Binding-site contacts:
Ligand atom C5 contacts residue ASN652 of chain 1.A at 3.6 Å.
Ligand atom C2 contacts residue ASN652 of chain 1.A at 2.6 Å.
Ligand atom C8 contacts residue ASN652 of chain 1.A at 4.5 Å.
Ligand atom N2 contacts residue ASN652 of chain 1.A at 3.0 Å (h-bond).
Ligand atom C7 contacts residue ASN652 of chain 1.A at 4.0 Å.
Ligand atom O7 contacts residue VAL651 of chain 1.A at 4.4 Å.
Ligand atom C4 contacts residue ASN652 of chain 1.A at 4.2 Å.
Ligand atom C3 contacts residue ASN652 of chain 1.A at 3.9 Å.
Ligand atom O7 contacts residue ASN652 of chain 1.A at 4.0 Å.
Ligand atom O5 contacts residue ASN652 of chain 1.A at 2.3 Å (h-bond).
Ligand atom O7 contacts residue TYR650 of chain 1.A at 4.4 Å.
Ligand atom C1 contacts residue ASN652 of chain 1.A at 1.4 Å.

Sequence of chain 1.A:
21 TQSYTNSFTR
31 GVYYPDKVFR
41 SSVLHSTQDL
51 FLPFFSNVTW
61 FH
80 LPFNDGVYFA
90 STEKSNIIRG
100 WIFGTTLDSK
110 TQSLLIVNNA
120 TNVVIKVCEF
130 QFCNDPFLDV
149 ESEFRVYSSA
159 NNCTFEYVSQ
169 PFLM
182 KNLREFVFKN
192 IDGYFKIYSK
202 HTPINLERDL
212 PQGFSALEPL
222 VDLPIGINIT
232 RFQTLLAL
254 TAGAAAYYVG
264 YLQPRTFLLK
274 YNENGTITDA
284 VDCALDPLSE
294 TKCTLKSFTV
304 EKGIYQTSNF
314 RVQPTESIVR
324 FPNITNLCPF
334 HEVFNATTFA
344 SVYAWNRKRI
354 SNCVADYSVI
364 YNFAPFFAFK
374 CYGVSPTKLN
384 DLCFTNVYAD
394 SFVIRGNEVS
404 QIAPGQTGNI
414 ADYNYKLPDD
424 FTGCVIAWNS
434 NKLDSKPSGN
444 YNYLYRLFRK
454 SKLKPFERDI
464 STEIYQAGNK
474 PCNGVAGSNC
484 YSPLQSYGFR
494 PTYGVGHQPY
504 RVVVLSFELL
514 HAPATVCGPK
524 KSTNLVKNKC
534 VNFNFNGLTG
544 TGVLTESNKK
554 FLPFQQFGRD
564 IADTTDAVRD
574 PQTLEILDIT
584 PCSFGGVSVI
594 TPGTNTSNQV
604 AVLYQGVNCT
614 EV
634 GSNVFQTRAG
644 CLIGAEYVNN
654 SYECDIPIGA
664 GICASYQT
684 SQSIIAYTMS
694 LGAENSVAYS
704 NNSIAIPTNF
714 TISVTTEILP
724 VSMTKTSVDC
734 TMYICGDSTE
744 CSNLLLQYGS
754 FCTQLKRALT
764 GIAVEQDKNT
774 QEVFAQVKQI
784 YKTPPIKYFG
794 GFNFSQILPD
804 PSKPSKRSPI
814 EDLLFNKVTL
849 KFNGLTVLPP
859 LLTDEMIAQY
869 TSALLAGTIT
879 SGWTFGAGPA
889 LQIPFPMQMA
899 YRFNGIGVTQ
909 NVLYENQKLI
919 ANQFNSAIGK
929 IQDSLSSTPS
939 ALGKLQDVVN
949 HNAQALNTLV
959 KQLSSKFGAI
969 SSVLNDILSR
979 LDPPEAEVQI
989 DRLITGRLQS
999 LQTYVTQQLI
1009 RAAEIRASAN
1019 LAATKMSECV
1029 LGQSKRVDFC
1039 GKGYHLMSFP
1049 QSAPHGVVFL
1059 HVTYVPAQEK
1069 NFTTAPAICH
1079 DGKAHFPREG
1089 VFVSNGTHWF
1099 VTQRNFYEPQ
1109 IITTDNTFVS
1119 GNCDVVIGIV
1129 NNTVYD

The small molecule below binds the protein below.
Small molecule (SMILES): CC(=O)N[C@@H]1[C@@H](O)[C@H](O)[C@@H](CO)O[C@H]1O